Sequence of chain 1.A:
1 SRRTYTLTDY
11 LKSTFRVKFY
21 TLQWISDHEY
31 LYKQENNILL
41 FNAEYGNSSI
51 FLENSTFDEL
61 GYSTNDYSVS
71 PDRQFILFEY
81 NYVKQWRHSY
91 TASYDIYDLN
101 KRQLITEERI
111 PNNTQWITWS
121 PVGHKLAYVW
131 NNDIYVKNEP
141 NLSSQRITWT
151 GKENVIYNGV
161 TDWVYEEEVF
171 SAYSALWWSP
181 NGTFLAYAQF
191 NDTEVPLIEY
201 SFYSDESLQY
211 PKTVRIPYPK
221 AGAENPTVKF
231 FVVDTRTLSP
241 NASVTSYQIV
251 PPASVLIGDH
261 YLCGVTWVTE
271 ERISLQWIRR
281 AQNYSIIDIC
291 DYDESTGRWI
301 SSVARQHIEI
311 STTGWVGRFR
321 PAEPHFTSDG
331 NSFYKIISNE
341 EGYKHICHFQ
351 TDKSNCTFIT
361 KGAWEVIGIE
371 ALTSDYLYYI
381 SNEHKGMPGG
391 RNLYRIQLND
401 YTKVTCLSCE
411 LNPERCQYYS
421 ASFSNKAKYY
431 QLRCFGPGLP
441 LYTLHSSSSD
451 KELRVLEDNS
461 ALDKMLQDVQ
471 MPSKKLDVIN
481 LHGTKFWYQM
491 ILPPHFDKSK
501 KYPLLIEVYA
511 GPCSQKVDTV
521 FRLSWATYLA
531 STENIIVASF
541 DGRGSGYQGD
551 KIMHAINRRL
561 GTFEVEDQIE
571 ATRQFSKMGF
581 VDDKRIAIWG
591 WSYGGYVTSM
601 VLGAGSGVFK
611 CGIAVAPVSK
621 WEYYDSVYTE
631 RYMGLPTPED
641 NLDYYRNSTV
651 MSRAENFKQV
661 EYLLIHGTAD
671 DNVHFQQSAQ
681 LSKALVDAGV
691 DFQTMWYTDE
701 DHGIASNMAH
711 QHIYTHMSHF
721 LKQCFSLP

Binding-site contacts:
Ligand atom C7 contacts residue SER311 of chain 1.A at 3.5 Å.
Ligand atom O7 contacts residue SER311 of chain 1.A at 3.3 Å (h-bond).
Ligand atom O5 contacts residue ASN283 of chain 1.A at 2.4 Å (h-bond).
Ligand atom C8 contacts residue SER311 of chain 1.A at 3.3 Å.
Ligand atom O6 contacts residue ALA281 of chain 1.A at 3.6 Å.
Ligand atom C7 contacts residue ASN283 of chain 1.A at 3.3 Å.
Ligand atom C1 contacts residue ASN283 of chain 1.A at 1.4 Å.
Ligand atom O7 contacts residue THR312 of chain 1.A at 3.5 Å.
Ligand atom C8 contacts residue THR312 of chain 1.A at 4.0 Å.
Ligand atom O7 contacts residue ASN283 of chain 1.A at 3.6 Å (h-bond).
Ligand atom C3 contacts residue ASN283 of chain 1.A at 3.8 Å.
Ligand atom C1 contacts residue ALA281 of chain 1.A at 4.3 Å (hydrophobic).
Ligand atom O6 contacts residue ASP640 of chain 1.A at 4.0 Å.
Ligand atom C7 contacts residue THR312 of chain 1.A at 4.2 Å.
Ligand atom C8 contacts residue ASN283 of chain 1.A at 4.3 Å.
Ligand atom O5 contacts residue ALA281 of chain 1.A at 3.8 Å.
Ligand atom C4 contacts residue ASN283 of chain 1.A at 4.2 Å.
Ligand atom C5 contacts residue ALA281 of chain 1.A at 4.3 Å (hydrophobic).
Ligand atom C2 contacts residue ASN283 of chain 1.A at 2.4 Å.
Ligand atom N2 contacts residue ASN283 of chain 1.A at 2.9 Å (h-bond).
Ligand atom C6 contacts residue ASP640 of chain 1.A at 4.2 Å.
Ligand atom C5 contacts residue ASN283 of chain 1.A at 3.7 Å.

A small-molecule ligand and the protein it binds are described below.
Small molecule (SMILES): CC(=O)N[C@@H]1[C@@H](O)[C@H](O)[C@@H](CO)O[C@H]1O